A small-molecule ligand and the protein it binds are described below.
Small molecule (SMILES): OC[C@H]1O[C@H](O)[C@@H](O)[C@@H](O)[C@@H]1O

Binding-site contacts:
Ligand atom C6 contacts residue VAL36 of chain 1.B at 4.0 Å (hydrophobic).
Ligand atom O4 contacts residue PHE131 of chain 1.B at 4.0 Å.
Ligand atom O1 contacts residue TYR83 of chain 1.B at 4.1 Å.
Ligand atom C5 contacts residue ASP35 of chain 1.B at 4.1 Å.
Ligand atom O3 contacts residue GLY60 of chain 1.B at 2.9 Å (h-bond).
Ligand atom C6 contacts residue PHE131 of chain 1.B at 3.5 Å (hydrophobic).
Ligand atom C4 contacts residue GLY60 of chain 1.B at 3.6 Å.
Ligand atom O2 contacts residue GLY60 of chain 1.B at 4.0 Å.
Ligand atom O5 contacts residue TYR83 of chain 1.B at 4.0 Å.
Ligand atom C5 contacts residue TYR83 of chain 1.B at 4.0 Å (hydrophobic).
Ligand atom O6 contacts residue PHE131 of chain 1.B at 4.3 Å.
Ligand atom O2 contacts residue ASP35 of chain 1.B at 4.5 Å.
Ligand atom C5 contacts residue PHE131 of chain 1.B at 4.4 Å (hydrophobic).
Ligand atom O4 contacts residue GLY60 of chain 1.B at 3.5 Å (h-bond).
Ligand atom O1 contacts residue ASP35 of chain 1.B at 3.4 Å (salt-bridge).
Ligand atom C6 contacts residue ASP38 of chain 1.B at 3.5 Å.
Ligand atom O6 contacts residue GLY34 of chain 1.B at 3.5 Å (h-bond).
Ligand atom C6 contacts residue ASP35 of chain 1.B at 4.0 Å.
Ligand atom C6 contacts residue TYR83 of chain 1.B at 3.8 Å (hydrophobic).
Ligand atom O4 contacts residue GLY59 of chain 1.B at 3.7 Å.
Ligand atom C4 contacts residue GLY59 of chain 1.B at 4.4 Å.
Ligand atom C3 contacts residue GLY60 of chain 1.B at 3.8 Å.
Ligand atom C4 contacts residue ASP38 of chain 1.B at 3.4 Å.
Ligand atom O6 contacts residue ASP35 of chain 1.B at 3.3 Å (salt-bridge).
Ligand atom O5 contacts residue ASP35 of chain 1.B at 3.1 Å (salt-bridge).
Ligand atom O5 contacts residue GLY34 of chain 1.B at 3.8 Å.
Ligand atom C5 contacts residue ASP38 of chain 1.B at 4.0 Å.
Ligand atom O6 contacts residue ASP38 of chain 1.B at 2.8 Å (salt-bridge).
Ligand atom C1 contacts residue GLY34 of chain 1.B at 4.4 Å.
Ligand atom O2 contacts residue GLY34 of chain 1.B at 3.5 Å.
Ligand atom C1 contacts residue ASP35 of chain 1.B at 3.6 Å.
Ligand atom O6 contacts residue VAL36 of chain 1.B at 3.1 Å (h-bond).
Ligand atom O3 contacts residue GLY59 of chain 1.B at 4.0 Å.
Ligand atom O4 contacts residue ASP38 of chain 1.B at 2.6 Å (salt-bridge).

Sequence of chain 1.B:
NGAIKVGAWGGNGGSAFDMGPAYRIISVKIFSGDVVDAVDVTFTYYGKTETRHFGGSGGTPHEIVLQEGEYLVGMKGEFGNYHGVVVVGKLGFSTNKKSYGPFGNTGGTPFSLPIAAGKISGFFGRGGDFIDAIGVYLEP